Sequence of chain 1.F:
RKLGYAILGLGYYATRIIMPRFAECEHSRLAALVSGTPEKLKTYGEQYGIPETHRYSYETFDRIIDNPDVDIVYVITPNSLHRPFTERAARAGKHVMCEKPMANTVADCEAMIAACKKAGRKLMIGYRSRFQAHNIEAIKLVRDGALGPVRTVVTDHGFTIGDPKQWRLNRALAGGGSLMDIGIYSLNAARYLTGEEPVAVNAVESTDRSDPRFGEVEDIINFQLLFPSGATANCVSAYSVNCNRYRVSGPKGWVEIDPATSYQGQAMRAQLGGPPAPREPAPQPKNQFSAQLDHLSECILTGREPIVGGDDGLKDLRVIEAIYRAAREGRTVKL

Binding-site contacts:
Ligand atom O2 contacts residue ARG172 of chain 1.F at 3.1 Å (salt-bridge).
Ligand atom C3 contacts residue ASP185 of chain 1.F at 3.7 Å.
Ligand atom C1 contacts residue ASP185 of chain 1.F at 4.3 Å.
Ligand atom O3 contacts residue ARG172 of chain 1.F at 3.4 Å (salt-bridge).
Ligand atom C6 contacts residue TYR267 of chain 1.F at 4.2 Å (hydrophobic).
Ligand atom O6 contacts residue THR265 of chain 1.F at 4.4 Å.
Ligand atom C1 contacts residue NDP1 of chain 1.BA at 3.1 Å.
Ligand atom C4 contacts residue PHE163 of chain 1.F at 4.3 Å (hydrophobic).
Ligand atom O4 contacts residue TYR267 of chain 1.F at 4.4 Å.
Ligand atom C2 contacts residue ARG172 of chain 1.F at 4.1 Å.
Ligand atom O6 contacts residue ASN248 of chain 1.F at 4.0 Å.
Ligand atom O1 contacts residue ASP185 of chain 1.F at 3.9 Å.
Ligand atom C2 contacts residue LYS104 of chain 1.F at 3.6 Å.
Ligand atom O1 contacts residue LYS104 of chain 1.F at 2.6 Å (salt-bridge).
Ligand atom O2 contacts residue ASP185 of chain 1.F at 2.9 Å (salt-bridge).
Ligand atom C2 contacts residue ASP185 of chain 1.F at 3.5 Å.
Ligand atom C3 contacts residue ARG172 of chain 1.F at 3.9 Å.
Ligand atom O1 contacts residue TYR189 of chain 1.F at 2.3 Å (h-bond).
Ligand atom C3 contacts residue NDP1 of chain 1.BA at 3.9 Å.
Ligand atom O5 contacts residue ARG132 of chain 1.F at 4.2 Å.
Ligand atom O5 contacts residue NDP1 of chain 1.BA at 4.0 Å.
Ligand atom O3 contacts residue PHE163 of chain 1.F at 3.3 Å.
Ligand atom O6 contacts residue ILE186 of chain 1.F at 3.9 Å.
Ligand atom C3 contacts residue PHE163 of chain 1.F at 4.3 Å (hydrophobic).
Ligand atom O6 contacts residue ARG132 of chain 1.F at 4.2 Å.
Ligand atom C5 contacts residue NDP1 of chain 1.BA at 4.0 Å.
Ligand atom C5 contacts residue TYR267 of chain 1.F at 3.8 Å (hydrophobic).
Ligand atom C1 contacts residue TYR189 of chain 1.F at 3.3 Å (hydrophobic).
Ligand atom O5 contacts residue ILE186 of chain 1.F at 4.4 Å.
Ligand atom O1 contacts residue NDP1 of chain 1.BA at 3.1 Å.
Ligand atom C1 contacts residue LYS104 of chain 1.F at 3.6 Å.
Ligand atom O4 contacts residue PHE163 of chain 1.F at 4.3 Å.
Ligand atom O3 contacts residue ASP185 of chain 1.F at 2.8 Å (salt-bridge).
Ligand atom O2 contacts residue LYS104 of chain 1.F at 3.1 Å (salt-bridge).
Ligand atom O5 contacts residue TYR189 of chain 1.F at 3.3 Å (h-bond).
Ligand atom O2 contacts residue NDP1 of chain 1.BA at 3.3 Å.
Ligand atom C2 contacts residue NDP1 of chain 1.BA at 3.9 Å.
Ligand atom C6 contacts residue ARG132 of chain 1.F at 4.2 Å.

The small molecule below binds the protein below.
Small molecule (SMILES): OC[C@H]1O[C@@H](O)[C@H](O)[C@@H](O)[C@@H]1O